A protein and the small-molecule ligand that binds it are described below.
Small molecule (SMILES): CC(=O)N[C@@H]1[C@@H](O)[C@H](O)[C@@H](CO)O[C@H]1O

Binding-site contacts:
Ligand atom N2 contacts residue ASN68 of chain 1.A at 2.9 Å (h-bond).
Ligand atom N2 contacts residue THR70 of chain 1.A at 3.8 Å.
Ligand atom C2 contacts residue THR70 of chain 1.A at 4.4 Å.
Ligand atom O5 contacts residue MET100 of chain 1.A at 4.0 Å.
Ligand atom C4 contacts residue ASN68 of chain 1.A at 4.2 Å.
Ligand atom C1 contacts residue MET100 of chain 1.A at 4.2 Å (hydrophobic).
Ligand atom O7 contacts residue HIS67 of chain 1.A at 4.0 Å.
Ligand atom O7 contacts residue ASN68 of chain 1.A at 3.3 Å.
Ligand atom C3 contacts residue ASN68 of chain 1.A at 3.8 Å.
Ligand atom O5 contacts residue ASN68 of chain 1.A at 2.4 Å (h-bond).
Ligand atom C5 contacts residue ASN68 of chain 1.A at 3.7 Å.
Ligand atom C1 contacts residue THR70 of chain 1.A at 4.1 Å.
Ligand atom C7 contacts residue ASN68 of chain 1.A at 3.5 Å.
Ligand atom C2 contacts residue ASN68 of chain 1.A at 2.4 Å.
Ligand atom C8 contacts residue ASN68 of chain 1.A at 4.0 Å.
Ligand atom C1 contacts residue ASN68 of chain 1.A at 1.4 Å.

Sequence of chain 1.A:
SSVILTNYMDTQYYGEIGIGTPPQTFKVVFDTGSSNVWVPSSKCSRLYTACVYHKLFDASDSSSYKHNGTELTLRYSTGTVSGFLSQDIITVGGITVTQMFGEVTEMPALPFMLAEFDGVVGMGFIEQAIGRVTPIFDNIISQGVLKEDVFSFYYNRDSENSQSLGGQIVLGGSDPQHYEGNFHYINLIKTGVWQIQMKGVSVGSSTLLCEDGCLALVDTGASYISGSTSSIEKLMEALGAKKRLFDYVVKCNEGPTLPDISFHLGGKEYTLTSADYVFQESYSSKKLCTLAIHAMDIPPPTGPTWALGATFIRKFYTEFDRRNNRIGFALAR